Binding-site contacts:
Ligand atom C1 contacts residue TRP298 of chain 1.D at 4.0 Å (hydrophobic).
Ligand atom O6 contacts residue ASP292 of chain 1.D at 2.7 Å (salt-bridge).
Ligand atom C6 contacts residue TYR187 of chain 1.B at 3.7 Å (hydrophobic).
Ligand atom O4 contacts residue GLY289 of chain 1.D at 4.0 Å.
Ligand atom C2 contacts residue GLU291 of chain 1.D at 3.1 Å.
Ligand atom O5 contacts residue GLU291 of chain 1.D at 3.2 Å (salt-bridge).
Ligand atom O4 contacts residue TYR187 of chain 1.B at 3.4 Å.
Ligand atom O3 contacts residue GLU291 of chain 1.D at 2.8 Å (salt-bridge).
Ligand atom C4 contacts residue ASP292 of chain 1.D at 3.5 Å.
Ligand atom O3 contacts residue GLY269 of chain 1.D at 3.3 Å (h-bond).
Ligand atom C2 contacts residue TRP267 of chain 1.D at 4.1 Å (hydrophobic).
Ligand atom C2 contacts residue GLU270 of chain 1.D at 3.6 Å.
Ligand atom C6 contacts residue TRP298 of chain 1.D at 4.0 Å (hydrophobic).
Ligand atom O1 contacts residue GLU270 of chain 1.D at 2.5 Å (salt-bridge).
Ligand atom O6 contacts residue ALA297 of chain 1.D at 3.2 Å.
Ligand atom O2 contacts residue GLU291 of chain 1.D at 2.6 Å (salt-bridge).
Ligand atom O4 contacts residue THR288 of chain 1.D at 3.5 Å (h-bond).
Ligand atom C3 contacts residue GLU270 of chain 1.D at 3.4 Å.
Ligand atom O4 contacts residue ASP292 of chain 1.D at 2.7 Å (salt-bridge).
Ligand atom O2 contacts residue TRP298 of chain 1.D at 3.7 Å.
Ligand atom O5 contacts residue TRP298 of chain 1.D at 3.5 Å.
Ligand atom C1 contacts residue GLU270 of chain 1.D at 3.4 Å.
Ligand atom O3 contacts residue GLU270 of chain 1.D at 3.4 Å.
Ligand atom C3 contacts residue TRP267 of chain 1.D at 3.9 Å (hydrophobic).
Ligand atom C5 contacts residue GLU291 of chain 1.D at 3.8 Å.
Ligand atom O6 contacts residue THR60 of chain 1.B at 3.7 Å.
Ligand atom O3 contacts residue TRP267 of chain 1.D at 3.0 Å (h-bond).
Ligand atom O6 contacts residue TRP298 of chain 1.D at 3.0 Å (h-bond).
Ligand atom C6 contacts residue THR60 of chain 1.B at 3.8 Å.
Ligand atom C3 contacts residue GLU291 of chain 1.D at 3.3 Å.
Ligand atom O6 contacts residue GLU291 of chain 1.D at 3.5 Å (salt-bridge).
Ligand atom O4 contacts residue GLU291 of chain 1.D at 4.1 Å.
Ligand atom O1 contacts residue ASN226 of chain 1.D at 3.6 Å.
Ligand atom C6 contacts residue ASP292 of chain 1.D at 3.3 Å.
Ligand atom C5 contacts residue TYR187 of chain 1.B at 3.6 Å (hydrophobic).
Ligand atom O2 contacts residue GLU270 of chain 1.D at 3.9 Å.
Ligand atom C4 contacts residue GLU291 of chain 1.D at 3.4 Å.
Ligand atom C5 contacts residue ASP292 of chain 1.D at 4.0 Å.
Ligand atom O2 contacts residue GLY299 of chain 1.D at 3.7 Å.
Ligand atom O2 contacts residue TRP267 of chain 1.D at 3.3 Å (h-bond).

This protein binds this small molecule.
Small molecule (SMILES): OC[C@H]1O[C@](O)(CO)[C@@H](O)[C@@H]1O

Sequence of chain 1.B:
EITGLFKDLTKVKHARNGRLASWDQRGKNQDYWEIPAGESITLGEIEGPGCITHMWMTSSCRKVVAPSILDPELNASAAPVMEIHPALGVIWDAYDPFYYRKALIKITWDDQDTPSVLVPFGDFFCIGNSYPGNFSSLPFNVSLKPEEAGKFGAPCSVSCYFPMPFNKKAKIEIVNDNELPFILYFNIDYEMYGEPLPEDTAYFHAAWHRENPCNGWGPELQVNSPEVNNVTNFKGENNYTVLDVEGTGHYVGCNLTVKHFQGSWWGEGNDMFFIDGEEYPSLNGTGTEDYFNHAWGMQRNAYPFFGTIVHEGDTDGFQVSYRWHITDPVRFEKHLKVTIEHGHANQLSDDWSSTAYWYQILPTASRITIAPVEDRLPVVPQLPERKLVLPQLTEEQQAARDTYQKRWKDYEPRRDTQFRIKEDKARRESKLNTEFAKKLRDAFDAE

Sequence of chain 1.D:
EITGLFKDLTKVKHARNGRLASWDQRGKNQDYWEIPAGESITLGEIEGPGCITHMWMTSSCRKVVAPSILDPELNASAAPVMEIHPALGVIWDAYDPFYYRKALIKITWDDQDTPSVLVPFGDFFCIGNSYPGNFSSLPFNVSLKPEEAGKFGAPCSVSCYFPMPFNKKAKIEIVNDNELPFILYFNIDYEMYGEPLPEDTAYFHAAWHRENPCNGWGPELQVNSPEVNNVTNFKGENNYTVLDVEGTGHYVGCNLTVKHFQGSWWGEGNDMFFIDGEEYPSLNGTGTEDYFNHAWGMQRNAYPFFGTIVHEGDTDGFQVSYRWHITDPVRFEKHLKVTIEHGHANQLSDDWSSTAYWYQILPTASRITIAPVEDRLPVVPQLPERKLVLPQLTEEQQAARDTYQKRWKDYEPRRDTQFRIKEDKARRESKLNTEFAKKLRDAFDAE